Binding-site contacts:
Ligand atom CAC contacts residue TRP54 of chain 1.A at 4.0 Å (hydrophobic).
Ligand atom CAB contacts residue HIS32 of chain 1.A at 3.6 Å.
Ligand atom CAF contacts residue ASP195 of chain 1.A at 4.4 Å.
Ligand atom CAH contacts residue HIS32 of chain 1.A at 4.2 Å.
Ligand atom NAE contacts residue GLU254 of chain 1.A at 3.3 Å (salt-bridge).
Ligand atom OAI contacts residue TYR144 of chain 1.A at 3.5 Å (h-bond).
Ligand atom CAC contacts residue GLU53 of chain 1.A at 3.1 Å.
Ligand atom NAE contacts residue ASP195 of chain 1.A at 2.8 Å (salt-bridge).
Ligand atom OAJ contacts residue TRP54 of chain 1.A at 3.3 Å (h-bond).
Ligand atom CAD contacts residue HIS102 of chain 1.A at 4.0 Å.
Ligand atom CAA contacts residue GLU254 of chain 1.A at 3.2 Å.
Ligand atom CAF contacts residue TRP54 of chain 1.A at 3.5 Å (hydrophobic).
Ligand atom CAD contacts residue GLU254 of chain 1.A at 4.2 Å.
Ligand atom CAH contacts residue TYR144 of chain 1.A at 4.4 Å (hydrophobic).
Ligand atom CAB contacts residue HIS101 of chain 1.A at 4.0 Å.
Ligand atom CAF contacts residue GLU254 of chain 1.A at 4.2 Å.
Ligand atom CAG contacts residue TRP198 of chain 1.A at 3.8 Å (hydrophobic).
Ligand atom CAA contacts residue ASP195 of chain 1.A at 3.7 Å.
Ligand atom CAH contacts residue TRP282 of chain 1.A at 3.9 Å (hydrophobic).
Ligand atom CAC contacts residue TRP282 of chain 1.A at 3.6 Å (hydrophobic).
Ligand atom OAI contacts residue HIS32 of chain 1.A at 2.9 Å (h-bond).
Ligand atom OAJ contacts residue TRP282 of chain 1.A at 3.8 Å.
Ligand atom CAC contacts residue HIS101 of chain 1.A at 4.2 Å.
Ligand atom CAD contacts residue TRP54 of chain 1.A at 4.0 Å (hydrophobic).
Ligand atom CAH contacts residue GLU254 of chain 1.A at 3.7 Å.
Ligand atom CAB contacts residue ASP195 of chain 1.A at 4.2 Å.
Ligand atom CAF contacts residue TRP198 of chain 1.A at 4.0 Å (hydrophobic).
Ligand atom CAA contacts residue TRP282 of chain 1.A at 3.6 Å (hydrophobic).
Ligand atom CAD contacts residue HIS101 of chain 1.A at 4.3 Å.
Ligand atom OAI contacts residue HIS101 of chain 1.A at 2.8 Å (h-bond).
Ligand atom CAB contacts residue TRP282 of chain 1.A at 3.5 Å (hydrophobic).
Ligand atom OAJ contacts residue HIS101 of chain 1.A at 3.5 Å (h-bond).
Ligand atom CAH contacts residue TRP193 of chain 1.A at 4.0 Å (hydrophobic).
Ligand atom CAH contacts residue ASP195 of chain 1.A at 3.8 Å.
Ligand atom CAB contacts residue GLU53 of chain 1.A at 3.9 Å.
Ligand atom CAG contacts residue TRP54 of chain 1.A at 3.6 Å (hydrophobic).
Ligand atom OAI contacts residue ASP195 of chain 1.A at 3.5 Å (salt-bridge).
Ligand atom OAJ contacts residue GLU53 of chain 1.A at 2.1 Å (salt-bridge).
Ligand atom CAF contacts residue HIS102 of chain 1.A at 4.2 Å.
Ligand atom CAD contacts residue ASP195 of chain 1.A at 3.4 Å.

A small-molecule ligand and the protein it binds are described below.
Small molecule (SMILES): C#C[C@@H]1N[C@@H](C)[C@@H](O)[C@H]1O

Sequence of chain 1.A:
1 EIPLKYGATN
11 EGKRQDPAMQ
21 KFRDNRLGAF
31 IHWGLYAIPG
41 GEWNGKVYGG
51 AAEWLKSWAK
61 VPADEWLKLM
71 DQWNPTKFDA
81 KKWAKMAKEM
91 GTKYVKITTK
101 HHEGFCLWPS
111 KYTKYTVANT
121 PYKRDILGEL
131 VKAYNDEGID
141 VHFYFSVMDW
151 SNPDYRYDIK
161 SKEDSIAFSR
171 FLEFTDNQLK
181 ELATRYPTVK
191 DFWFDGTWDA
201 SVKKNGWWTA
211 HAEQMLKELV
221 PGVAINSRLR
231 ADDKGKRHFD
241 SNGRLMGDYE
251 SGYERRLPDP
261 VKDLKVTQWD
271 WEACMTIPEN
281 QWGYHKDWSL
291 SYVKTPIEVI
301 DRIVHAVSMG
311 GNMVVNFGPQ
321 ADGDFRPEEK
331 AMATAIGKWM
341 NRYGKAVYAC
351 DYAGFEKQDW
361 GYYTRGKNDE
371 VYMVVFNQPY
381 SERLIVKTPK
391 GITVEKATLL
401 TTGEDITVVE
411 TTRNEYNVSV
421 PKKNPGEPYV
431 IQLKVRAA